This protein binds this small molecule.
Small molecule (SMILES): N[C@@H](CCCC[NH3+])C(=O)O

Sequence of chain 1.A:
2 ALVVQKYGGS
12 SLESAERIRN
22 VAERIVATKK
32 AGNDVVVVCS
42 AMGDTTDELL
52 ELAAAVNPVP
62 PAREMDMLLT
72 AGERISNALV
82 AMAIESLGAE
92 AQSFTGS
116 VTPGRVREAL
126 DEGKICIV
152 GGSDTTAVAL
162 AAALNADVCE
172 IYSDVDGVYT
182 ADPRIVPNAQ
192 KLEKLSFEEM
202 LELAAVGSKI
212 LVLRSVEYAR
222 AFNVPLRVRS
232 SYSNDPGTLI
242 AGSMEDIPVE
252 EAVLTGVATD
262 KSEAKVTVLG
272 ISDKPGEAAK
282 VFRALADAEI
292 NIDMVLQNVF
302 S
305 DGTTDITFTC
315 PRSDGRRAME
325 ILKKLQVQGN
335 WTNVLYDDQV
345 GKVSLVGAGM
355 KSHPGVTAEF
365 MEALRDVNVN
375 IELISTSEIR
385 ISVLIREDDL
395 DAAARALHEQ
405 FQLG

Sequence of chain 1.B:
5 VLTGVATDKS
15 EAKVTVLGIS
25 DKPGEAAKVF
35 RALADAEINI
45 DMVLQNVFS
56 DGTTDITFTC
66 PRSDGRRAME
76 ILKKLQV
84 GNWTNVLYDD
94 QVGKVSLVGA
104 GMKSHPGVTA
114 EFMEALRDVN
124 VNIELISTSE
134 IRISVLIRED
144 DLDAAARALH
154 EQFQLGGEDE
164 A

Binding-site contacts:
Ligand atom CD contacts residue ILE44 of chain 1.B at 3.9 Å (hydrophobic).
Ligand atom CG contacts residue ILE44 of chain 1.B at 3.8 Å (hydrophobic).
Ligand atom CD contacts residue THR361 of chain 1.A at 3.8 Å.
Ligand atom O contacts residue ILE44 of chain 1.B at 3.5 Å.
Ligand atom C contacts residue HIS357 of chain 1.A at 3.4 Å.
Ligand atom CA contacts residue VAL360 of chain 1.A at 3.2 Å (hydrophobic).
Ligand atom CE contacts residue ASP45 of chain 1.B at 3.3 Å.
Ligand atom C contacts residue PRO358 of chain 1.A at 3.6 Å (hydrophobic).
Ligand atom CB contacts residue ILE44 of chain 1.B at 4.0 Å (hydrophobic).
Ligand atom C contacts residue THR361 of chain 1.A at 3.4 Å.
Ligand atom CB contacts residue VAL360 of chain 1.A at 3.3 Å (hydrophobic).
Ligand atom C contacts residue VAL360 of chain 1.A at 3.3 Å (hydrophobic).
Ligand atom NZ contacts residue GLU382 of chain 1.A at 3.4 Å (salt-bridge).
Ligand atom N contacts residue MET354 of chain 1.A at 3.0 Å (h-bond).
Ligand atom OXT contacts residue THR361 of chain 1.A at 2.6 Å (h-bond).
Ligand atom N contacts residue ASN43 of chain 1.B at 2.7 Å (h-bond).
Ligand atom CB contacts residue THR361 of chain 1.A at 3.8 Å.
Ligand atom NZ contacts residue THR380 of chain 1.A at 3.9 Å.
Ligand atom CE contacts residue MET354 of chain 1.A at 3.8 Å (hydrophobic).
Ligand atom OXT contacts residue PRO358 of chain 1.A at 3.6 Å.
Ligand atom NZ contacts residue SER381 of chain 1.A at 2.6 Å (h-bond).
Ligand atom O contacts residue HIS357 of chain 1.A at 3.6 Å.
Ligand atom O contacts residue THR361 of chain 1.A at 4.0 Å.
Ligand atom CD contacts residue ASP45 of chain 1.B at 2.9 Å.
Ligand atom CA contacts residue ILE44 of chain 1.B at 3.8 Å (hydrophobic).
Ligand atom CA contacts residue HIS357 of chain 1.A at 3.1 Å.
Ligand atom NZ contacts residue ASP45 of chain 1.B at 2.6 Å (salt-bridge).
Ligand atom CA contacts residue ASN43 of chain 1.B at 3.9 Å.
Ligand atom CE contacts residue SER381 of chain 1.A at 3.5 Å.
Ligand atom CG contacts residue THR361 of chain 1.A at 2.8 Å.
Ligand atom OXT contacts residue VAL360 of chain 1.A at 2.8 Å.
Ligand atom N contacts residue ILE44 of chain 1.B at 2.7 Å (h-bond).
Ligand atom OXT contacts residue HIS357 of chain 1.A at 4.0 Å.
Ligand atom O contacts residue PRO358 of chain 1.A at 3.0 Å (h-bond).
Ligand atom N contacts residue HIS357 of chain 1.A at 3.5 Å (h-bond).
Ligand atom CB contacts residue MET354 of chain 1.A at 3.4 Å (hydrophobic).
Ligand atom O contacts residue ASN43 of chain 1.B at 3.9 Å.
Ligand atom CA contacts residue MET354 of chain 1.A at 3.0 Å (hydrophobic).
Ligand atom CE contacts residue ARG384 of chain 1.A at 4.0 Å.
Ligand atom C contacts residue ILE44 of chain 1.B at 4.0 Å (hydrophobic).